Sequence of chain 52.C:
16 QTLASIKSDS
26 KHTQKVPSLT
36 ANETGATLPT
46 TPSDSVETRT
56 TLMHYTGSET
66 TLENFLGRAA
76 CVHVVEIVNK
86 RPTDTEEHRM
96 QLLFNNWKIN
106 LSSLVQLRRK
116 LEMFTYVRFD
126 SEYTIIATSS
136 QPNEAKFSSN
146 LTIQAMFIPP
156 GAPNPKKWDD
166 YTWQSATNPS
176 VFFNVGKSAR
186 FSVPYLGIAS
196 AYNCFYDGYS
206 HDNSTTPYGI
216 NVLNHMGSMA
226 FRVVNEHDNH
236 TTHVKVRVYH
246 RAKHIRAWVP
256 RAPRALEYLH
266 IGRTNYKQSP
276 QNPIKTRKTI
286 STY

Sequence of chain 16.D:
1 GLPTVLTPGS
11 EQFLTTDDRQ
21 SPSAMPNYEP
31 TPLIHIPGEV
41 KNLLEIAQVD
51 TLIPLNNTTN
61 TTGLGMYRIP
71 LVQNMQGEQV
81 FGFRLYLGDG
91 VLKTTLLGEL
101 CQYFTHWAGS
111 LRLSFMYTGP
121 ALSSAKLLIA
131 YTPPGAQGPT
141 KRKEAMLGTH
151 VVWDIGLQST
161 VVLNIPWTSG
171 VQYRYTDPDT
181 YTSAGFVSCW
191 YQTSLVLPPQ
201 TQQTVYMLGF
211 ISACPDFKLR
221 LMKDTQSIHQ

Binding-site contacts:
Ligand atom N1 contacts residue ASN219 of chain 52.C at 3.9 Å.
Ligand atom N5 contacts residue ASN198 of chain 52.C at 3.0 Å (h-bond).
Ligand atom C13 contacts residue ALA196 of chain 52.C at 3.8 Å (hydrophobic).
Ligand atom C6 contacts residue ASN105 of chain 52.C at 3.6 Å.
Ligand atom C9 contacts residue ASN198 of chain 52.C at 3.1 Å.
Ligand atom C4 contacts residue ASN105 of chain 52.C at 3.4 Å.
Ligand atom N6 contacts residue MET221 of chain 52.C at 3.2 Å.
Ligand atom F2 contacts residue ILE104 of chain 52.C at 3.4 Å.
Ligand atom C15 contacts residue LEU218 of chain 52.C at 3.8 Å (hydrophobic).
Ligand atom C13 contacts residue LEU218 of chain 52.C at 3.6 Å (hydrophobic).
Ligand atom C1 contacts residue TYR197 of chain 52.C at 3.8 Å (hydrophobic).
Ligand atom C15 contacts residue ASN198 of chain 52.C at 2.5 Å.
Ligand atom F1 contacts residue SER126 of chain 52.C at 3.6 Å.
Ligand atom C17 contacts residue ASN198 of chain 52.C at 3.7 Å.
Ligand atom F3 contacts residue LEU106 of chain 52.C at 3.5 Å.
Ligand atom C6 contacts residue MET221 of chain 52.C at 3.8 Å (hydrophobic).
Ligand atom C10 contacts residue LEU218 of chain 52.C at 3.4 Å (hydrophobic).
Ligand atom C15 contacts residue ALA194 of chain 52.C at 3.5 Å (hydrophobic).
Ligand atom C4 contacts residue MET221 of chain 52.C at 3.7 Å (hydrophobic).
Ligand atom C12 contacts residue LEU218 of chain 52.C at 3.6 Å (hydrophobic).
Ligand atom N3 contacts residue TYR197 of chain 52.C at 3.9 Å.
Ligand atom F2 contacts residue MET221 of chain 52.C at 2.9 Å.
Ligand atom C3 contacts residue TYR197 of chain 52.C at 3.8 Å (hydrophobic).
Ligand atom N2 contacts residue ASN198 of chain 52.C at 3.3 Å (h-bond).
Ligand atom N3 contacts residue ASN198 of chain 52.C at 2.3 Å (h-bond).
Ligand atom C11 contacts residue LEU218 of chain 52.C at 3.6 Å (hydrophobic).
Ligand atom C18 contacts residue ILE104 of chain 52.C at 3.9 Å (hydrophobic).
Ligand atom N5 contacts residue TYR197 of chain 52.C at 3.8 Å.
Ligand atom C2 contacts residue MET221 of chain 52.C at 3.8 Å (hydrophobic).
Ligand atom C6 contacts residue ILE104 of chain 52.C at 3.3 Å (hydrophobic).
Ligand atom C13 contacts residue ASN198 of chain 52.C at 2.6 Å.
Ligand atom F3 contacts residue TYR128 of chain 52.C at 3.4 Å.
Ligand atom F3 contacts residue ILE104 of chain 52.C at 3.7 Å.
Ligand atom C15 contacts residue SER198 of chain 52.B at 3.6 Å.
Ligand atom C17 contacts residue ALA194 of chain 52.C at 3.6 Å (hydrophobic).
Ligand atom C14 contacts residue LEU218 of chain 52.C at 3.5 Å (hydrophobic).
Ligand atom N6 contacts residue ASN219 of chain 52.C at 3.5 Å.
Ligand atom N4 contacts residue LEU218 of chain 52.C at 3.0 Å (h-bond).
Ligand atom N6 contacts residue LEU218 of chain 52.C at 3.4 Å (h-bond).
Ligand atom F2 contacts residue TYR128 of chain 52.C at 3.4 Å.

A small-molecule ligand and the protein it binds are described below.
Small molecule (SMILES): Nc1nc(-c2ccccc2)nc2[nH]nc(Nc3ccc(C(F)(F)F)cc3)c12

Sequence of chain 52.B:
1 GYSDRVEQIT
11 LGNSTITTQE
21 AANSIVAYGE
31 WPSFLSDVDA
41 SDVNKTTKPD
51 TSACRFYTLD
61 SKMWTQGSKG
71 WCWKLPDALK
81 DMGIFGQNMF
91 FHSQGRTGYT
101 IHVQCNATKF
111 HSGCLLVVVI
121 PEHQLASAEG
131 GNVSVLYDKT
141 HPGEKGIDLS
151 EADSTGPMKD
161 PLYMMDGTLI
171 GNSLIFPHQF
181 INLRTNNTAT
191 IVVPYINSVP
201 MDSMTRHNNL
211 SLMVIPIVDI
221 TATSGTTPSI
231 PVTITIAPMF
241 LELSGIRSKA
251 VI